Sequence of chain 1.B:
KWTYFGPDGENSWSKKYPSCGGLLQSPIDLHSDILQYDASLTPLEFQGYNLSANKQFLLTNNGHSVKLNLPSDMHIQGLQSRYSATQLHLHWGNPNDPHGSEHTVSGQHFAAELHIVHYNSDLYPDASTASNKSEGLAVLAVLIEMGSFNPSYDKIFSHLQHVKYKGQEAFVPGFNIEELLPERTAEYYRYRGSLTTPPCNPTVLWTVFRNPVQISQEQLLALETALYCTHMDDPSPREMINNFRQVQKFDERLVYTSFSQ

Binding-site contacts:
Ligand atom CL1 contacts residue LEU197 of chain 1.B at 3.8 Å.
Ligand atom O17 contacts residue SER67 of chain 1.B at 3.5 Å.
Ligand atom O3 contacts residue LEU197 of chain 1.B at 3.4 Å.
Ligand atom O20 contacts residue GLN89 of chain 1.B at 3.0 Å (h-bond).
Ligand atom O4 contacts residue HIS91 of chain 1.B at 3.4 Å.
Ligand atom N1 contacts residue HIS91 of chain 1.B at 3.2 Å (h-bond).
Ligand atom N14 contacts residue THR199 of chain 1.B at 3.1 Å (h-bond).
Ligand atom C23 contacts residue SER133 of chain 1.B at 3.4 Å.
Ligand atom O3 contacts residue THR198 of chain 1.B at 2.8 Å (h-bond).
Ligand atom C6 contacts residue VAL119 of chain 1.B at 3.8 Å (hydrophobic).
Ligand atom C5 contacts residue HIS91 of chain 1.B at 3.6 Å.
Ligand atom C10 contacts residue THR199 of chain 1.B at 3.6 Å.
Ligand atom C10 contacts residue HIS91 of chain 1.B at 3.1 Å.
Ligand atom O4 contacts residue TRP208 of chain 1.B at 3.6 Å.
Ligand atom O4 contacts residue VAL141 of chain 1.B at 3.6 Å.
Ligand atom CL1 contacts residue VAL141 of chain 1.B at 3.3 Å.
Ligand atom C16 contacts residue HIS66 of chain 1.B at 3.6 Å.
Ligand atom C9 contacts residue THR199 of chain 1.B at 3.8 Å.
Ligand atom O4 contacts residue HIS117 of chain 1.B at 3.2 Å (h-bond).
Ligand atom C12 contacts residue GLN89 of chain 1.B at 3.7 Å.
Ligand atom O19 contacts residue GLN89 of chain 1.B at 3.4 Å (h-bond).
Ligand atom C24 contacts residue PRO201 of chain 1.B at 3.7 Å (hydrophobic).
Ligand atom C9 contacts residue GLN89 of chain 1.B at 3.8 Å.
Ligand atom C8 contacts residue GLN89 of chain 1.B at 3.7 Å.
Ligand atom C7 contacts residue VAL119 of chain 1.B at 3.7 Å (hydrophobic).
Ligand atom C7 contacts residue LEU197 of chain 1.B at 3.7 Å (hydrophobic).
Ligand atom N1 contacts residue HIS93 of chain 1.B at 3.2 Å (h-bond).
Ligand atom O13 contacts residue GLN89 of chain 1.B at 3.0 Å (h-bond).
Ligand atom S18 contacts residue GLN89 of chain 1.B at 3.5 Å (h-bond).
Ligand atom C26 contacts residue PRO201 of chain 1.B at 3.7 Å (hydrophobic).
Ligand atom O3 contacts residue TRP208 of chain 1.B at 3.3 Å.
Ligand atom N1 contacts residue THR198 of chain 1.B at 2.7 Å (h-bond).
Ligand atom S2 contacts residue ZN1 of chain 1.F at 3.0 Å.
Ligand atom N1 contacts residue ZN1 of chain 1.F at 1.9 Å.
Ligand atom O17 contacts residue ASN64 of chain 1.B at 3.4 Å (h-bond).
Ligand atom N1 contacts residue HIS117 of chain 1.B at 3.2 Å (h-bond).
Ligand atom C9 contacts residue HIS91 of chain 1.B at 3.7 Å.
Ligand atom O13 contacts residue HIS91 of chain 1.B at 3.7 Å.
Ligand atom O4 contacts residue ZN1 of chain 1.F at 3.0 Å.
Ligand atom S2 contacts residue THR198 of chain 1.B at 3.8 Å.

This protein binds this small molecule.
Small molecule (SMILES): NS(=O)(=O)c1cc(C(=O)NCCO)c(S(=O)(=O)c2ccccc2)cc1Cl